The protein below binds the small molecule below.
Small molecule (SMILES): CC(=O)N[C@H]1[C@H](O[C@H]2[C@H](O)[C@@H](NC(C)=O)CO[C@@H]2CO)O[C@H](CO)[C@@H](O)[C@@H]1O

Sequence of chain 1.R:
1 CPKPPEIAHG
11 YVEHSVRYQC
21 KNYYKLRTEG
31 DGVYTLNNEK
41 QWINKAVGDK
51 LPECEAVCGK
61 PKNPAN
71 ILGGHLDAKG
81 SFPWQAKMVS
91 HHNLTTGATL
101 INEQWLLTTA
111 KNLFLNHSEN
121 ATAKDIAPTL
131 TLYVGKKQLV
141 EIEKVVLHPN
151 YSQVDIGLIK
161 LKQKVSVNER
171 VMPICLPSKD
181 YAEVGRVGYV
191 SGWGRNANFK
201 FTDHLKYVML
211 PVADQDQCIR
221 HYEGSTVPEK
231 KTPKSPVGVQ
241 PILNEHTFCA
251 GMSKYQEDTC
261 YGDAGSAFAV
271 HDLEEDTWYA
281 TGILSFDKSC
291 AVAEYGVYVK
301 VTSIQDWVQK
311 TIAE

Binding-site contacts:
Ligand atom O7 contacts residue HIS92 of chain 1.R at 3.8 Å.
Ligand atom N2 contacts residue ASN116 of chain 1.R at 3.1 Å (h-bond).
Ligand atom O6 contacts residue ASN116 of chain 1.R at 4.0 Å.
Ligand atom C4 contacts residue ASN116 of chain 1.R at 4.2 Å.
Ligand atom C1 contacts residue ASN116 of chain 1.R at 1.4 Å.
Ligand atom N2 contacts residue HIS92 of chain 1.R at 4.1 Å.
Ligand atom O7 contacts residue ASN116 of chain 1.R at 4.2 Å.
Ligand atom C7 contacts residue HIS92 of chain 1.R at 3.5 Å.
Ligand atom C6 contacts residue ASN116 of chain 1.R at 4.4 Å.
Ligand atom C1 contacts residue HIS92 of chain 1.R at 4.0 Å.
Ligand atom C7 contacts residue ASN116 of chain 1.R at 3.9 Å.
Ligand atom C3 contacts residue ASN116 of chain 1.R at 3.9 Å.
Ligand atom C2 contacts residue ASN116 of chain 1.R at 2.6 Å.
Ligand atom C8 contacts residue HIS91 of chain 1.R at 3.8 Å.
Ligand atom C5 contacts residue ASN116 of chain 1.R at 3.5 Å.
Ligand atom O5 contacts residue ASN116 of chain 1.R at 2.2 Å (h-bond).
Ligand atom N2 contacts residue HIS91 of chain 1.R at 4.4 Å.
Ligand atom C8 contacts residue HIS92 of chain 1.R at 3.4 Å.